Binding-site contacts:
Ligand atom CG2 contacts residue GLU200 of chain 1.B at 3.7 Å.
Ligand atom CB contacts residue ASN193 of chain 1.B at 3.4 Å.
Ligand atom NH1 contacts residue GLU200 of chain 1.B at 2.7 Å (salt-bridge).
Ligand atom N contacts residue ASN193 of chain 1.B at 2.7 Å (h-bond).
Ligand atom CG contacts residue LEU240 of chain 1.B at 3.7 Å (hydrophobic).
Ligand atom P contacts residue ARG76 of chain 1.B at 3.7 Å.
Ligand atom C contacts residue ASN193 of chain 1.B at 3.5 Å.
Ligand atom CD contacts residue GLU200 of chain 1.B at 3.1 Å.
Ligand atom OG1 contacts residue TRP248 of chain 1.B at 2.7 Å (h-bond).
Ligand atom C contacts residue ASN244 of chain 1.B at 3.8 Å.
Ligand atom CB contacts residue LEU247 of chain 1.B at 3.8 Å (hydrophobic).
Ligand atom C contacts residue LEU247 of chain 1.B at 3.7 Å (hydrophobic).
Ligand atom O contacts residue ASN244 of chain 1.B at 2.8 Å (h-bond).
Ligand atom CD1 contacts residue ILE237 of chain 1.B at 3.4 Å (hydrophobic).
Ligand atom O1P contacts residue ARG76 of chain 1.B at 2.9 Å (salt-bridge).
Ligand atom O2P contacts residue ARG147 of chain 1.B at 2.6 Å (salt-bridge).
Ligand atom CZ contacts residue GLU200 of chain 1.B at 3.7 Å.
Ligand atom O3P contacts residue ARG76 of chain 1.B at 2.6 Å (salt-bridge).
Ligand atom O2P contacts residue TYR148 of chain 1.B at 2.8 Å (h-bond).
Ligand atom CG2 contacts residue TRP248 of chain 1.B at 3.5 Å (hydrophobic).
Ligand atom CB contacts residue GLU200 of chain 1.B at 3.6 Å.
Ligand atom OG1 contacts residue LEU247 of chain 1.B at 3.4 Å.
Ligand atom CG contacts residue GLU200 of chain 1.B at 3.5 Å.
Ligand atom CB contacts residue ASN193 of chain 1.B at 3.3 Å.
Ligand atom NE contacts residue GLU200 of chain 1.B at 3.8 Å.
Ligand atom N contacts residue LEU247 of chain 1.B at 3.6 Å.
Ligand atom N contacts residue ASN244 of chain 1.B at 3.0 Å (h-bond).
Ligand atom CA contacts residue ASN193 of chain 1.B at 3.5 Å.
Ligand atom C contacts residue LEU192 of chain 1.B at 3.5 Å (hydrophobic).
Ligand atom O contacts residue VAL196 of chain 1.B at 3.3 Å.
Ligand atom CD2 contacts residue LEU240 of chain 1.B at 3.7 Å (hydrophobic).
Ligand atom CA contacts residue ASN193 of chain 1.B at 3.5 Å.
Ligand atom P contacts residue ARG147 of chain 1.B at 3.7 Å.
Ligand atom CA contacts residue ASN244 of chain 1.B at 3.6 Å.
Ligand atom O1P contacts residue ARG147 of chain 1.B at 2.8 Å (salt-bridge).
Ligand atom CA contacts residue LEU192 of chain 1.B at 3.7 Å (hydrophobic).
Ligand atom O contacts residue LEU192 of chain 1.B at 3.5 Å.
Ligand atom O contacts residue LEU192 of chain 1.B at 3.7 Å.
Ligand atom N contacts residue LEU192 of chain 1.B at 3.5 Å.
Ligand atom CG2 contacts residue VAL196 of chain 1.B at 3.8 Å (hydrophobic).

A small-molecule ligand and the protein it binds are described below.
Small molecule (SMILES): CC(C)C[C@@H](C=O)NC(=O)[C@H](C)NC(=O)[C@H](CO)NC(=O)[C@H](CC(=O)O)NC(=O)[C@H](COP(=O)(O)O)NC(=O)[C@H](CC(N)=O)NC(=O)[C@@H](NC(=O)[C@H](CCCN=C(N)N)NC(=O)[C@@H](N)CCCN=C(N)N)[C@@H](C)O

Sequence of chain 1.B:
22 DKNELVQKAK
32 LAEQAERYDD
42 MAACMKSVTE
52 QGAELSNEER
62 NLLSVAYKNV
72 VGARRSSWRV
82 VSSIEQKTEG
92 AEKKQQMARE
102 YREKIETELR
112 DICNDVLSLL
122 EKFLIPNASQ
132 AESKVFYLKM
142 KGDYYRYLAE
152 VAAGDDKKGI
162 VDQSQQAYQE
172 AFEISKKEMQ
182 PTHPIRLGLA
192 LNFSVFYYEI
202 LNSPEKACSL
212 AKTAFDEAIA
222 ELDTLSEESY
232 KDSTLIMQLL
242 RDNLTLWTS